Binding-site contacts:
Ligand atom C5 contacts residue ASP110 of chain 1.Q at 4.1 Å.
Ligand atom O6 contacts residue ARG113 of chain 1.Q at 4.2 Å.
Ligand atom O6 contacts residue ASP110 of chain 1.Q at 4.3 Å.
Ligand atom C2 contacts residue ASN103 of chain 1.Q at 2.5 Å.
Ligand atom C6 contacts residue LYS159 of chain 1.Q at 4.4 Å.
Ligand atom C4 contacts residue ASP110 of chain 1.Q at 3.6 Å.
Ligand atom C4 contacts residue ASN103 of chain 1.Q at 4.3 Å.
Ligand atom C5 contacts residue ASN103 of chain 1.Q at 3.7 Å.
Ligand atom C6 contacts residue ARG113 of chain 1.Q at 4.2 Å.
Ligand atom O7 contacts residue ASN103 of chain 1.Q at 3.7 Å.
Ligand atom C1 contacts residue ASN103 of chain 1.Q at 1.4 Å.
Ligand atom O3 contacts residue ASP110 of chain 1.Q at 3.7 Å.
Ligand atom O6 contacts residue TYR161 of chain 1.Q at 3.9 Å.
Ligand atom O6 contacts residue LYS159 of chain 1.Q at 3.3 Å.
Ligand atom O6 contacts residue MET112 of chain 1.Q at 3.6 Å.
Ligand atom O4 contacts residue ASP110 of chain 1.Q at 3.0 Å (salt-bridge).
Ligand atom C7 contacts residue ASN103 of chain 1.Q at 3.5 Å.
Ligand atom C6 contacts residue MET112 of chain 1.Q at 3.7 Å (hydrophobic).
Ligand atom C6 contacts residue ASP110 of chain 1.Q at 3.4 Å.
Ligand atom C3 contacts residue ASN103 of chain 1.Q at 3.8 Å.
Ligand atom O5 contacts residue ASN103 of chain 1.Q at 2.5 Å (h-bond).
Ligand atom O6 contacts residue LYS117 of chain 1.Q at 4.2 Å.
Ligand atom N2 contacts residue ASN103 of chain 1.Q at 2.9 Å (h-bond).

Sequence of chain 1.Q:
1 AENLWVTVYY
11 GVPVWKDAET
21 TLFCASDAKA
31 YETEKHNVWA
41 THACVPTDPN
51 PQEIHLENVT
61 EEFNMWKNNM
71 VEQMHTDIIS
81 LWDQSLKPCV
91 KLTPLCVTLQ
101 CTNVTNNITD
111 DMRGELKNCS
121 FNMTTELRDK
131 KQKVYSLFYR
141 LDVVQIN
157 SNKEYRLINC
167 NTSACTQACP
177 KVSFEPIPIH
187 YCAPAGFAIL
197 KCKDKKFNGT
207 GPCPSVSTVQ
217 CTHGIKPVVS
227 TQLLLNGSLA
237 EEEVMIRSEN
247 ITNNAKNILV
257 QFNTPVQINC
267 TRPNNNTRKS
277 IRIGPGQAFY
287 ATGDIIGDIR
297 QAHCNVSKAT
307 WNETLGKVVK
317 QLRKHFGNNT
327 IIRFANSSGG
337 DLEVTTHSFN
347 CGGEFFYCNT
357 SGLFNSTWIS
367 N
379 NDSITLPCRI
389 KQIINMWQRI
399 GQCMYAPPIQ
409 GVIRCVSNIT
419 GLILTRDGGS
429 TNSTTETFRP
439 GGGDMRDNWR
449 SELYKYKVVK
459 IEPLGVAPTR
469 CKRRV

A protein and the small-molecule ligand that binds it are described below.
Small molecule (SMILES): CC(=O)N[C@H]1[C@H](O[C@H]2[C@H](O)[C@@H](NC(C)=O)CO[C@@H]2CO)O[C@H](CO)[C@@H](O)[C@@H]1O